The small molecule below binds the protein below.
Small molecule (SMILES): CC(=O)N[C@@H]1[C@@H](O)[C@H](O)[C@@H](CO)O[C@H]1O

Binding-site contacts:
Ligand atom C5 contacts residue ASN604 of chain 1.B at 3.6 Å.
Ligand atom C2 contacts residue ASN604 of chain 1.B at 2.5 Å.
Ligand atom C1 contacts residue ASN604 of chain 1.B at 1.4 Å.
Ligand atom O7 contacts residue ASN604 of chain 1.B at 3.7 Å.
Ligand atom C7 contacts residue ASN604 of chain 1.B at 3.6 Å.
Ligand atom C5 contacts residue ARG634 of chain 1.B at 4.3 Å.
Ligand atom C3 contacts residue ASN604 of chain 1.B at 3.8 Å.
Ligand atom O5 contacts residue ASN604 of chain 1.B at 2.3 Å (h-bond).
Ligand atom N2 contacts residue ASN604 of chain 1.B at 3.0 Å (h-bond).
Ligand atom C4 contacts residue ASN604 of chain 1.B at 4.2 Å.

Sequence of chain 1.B:
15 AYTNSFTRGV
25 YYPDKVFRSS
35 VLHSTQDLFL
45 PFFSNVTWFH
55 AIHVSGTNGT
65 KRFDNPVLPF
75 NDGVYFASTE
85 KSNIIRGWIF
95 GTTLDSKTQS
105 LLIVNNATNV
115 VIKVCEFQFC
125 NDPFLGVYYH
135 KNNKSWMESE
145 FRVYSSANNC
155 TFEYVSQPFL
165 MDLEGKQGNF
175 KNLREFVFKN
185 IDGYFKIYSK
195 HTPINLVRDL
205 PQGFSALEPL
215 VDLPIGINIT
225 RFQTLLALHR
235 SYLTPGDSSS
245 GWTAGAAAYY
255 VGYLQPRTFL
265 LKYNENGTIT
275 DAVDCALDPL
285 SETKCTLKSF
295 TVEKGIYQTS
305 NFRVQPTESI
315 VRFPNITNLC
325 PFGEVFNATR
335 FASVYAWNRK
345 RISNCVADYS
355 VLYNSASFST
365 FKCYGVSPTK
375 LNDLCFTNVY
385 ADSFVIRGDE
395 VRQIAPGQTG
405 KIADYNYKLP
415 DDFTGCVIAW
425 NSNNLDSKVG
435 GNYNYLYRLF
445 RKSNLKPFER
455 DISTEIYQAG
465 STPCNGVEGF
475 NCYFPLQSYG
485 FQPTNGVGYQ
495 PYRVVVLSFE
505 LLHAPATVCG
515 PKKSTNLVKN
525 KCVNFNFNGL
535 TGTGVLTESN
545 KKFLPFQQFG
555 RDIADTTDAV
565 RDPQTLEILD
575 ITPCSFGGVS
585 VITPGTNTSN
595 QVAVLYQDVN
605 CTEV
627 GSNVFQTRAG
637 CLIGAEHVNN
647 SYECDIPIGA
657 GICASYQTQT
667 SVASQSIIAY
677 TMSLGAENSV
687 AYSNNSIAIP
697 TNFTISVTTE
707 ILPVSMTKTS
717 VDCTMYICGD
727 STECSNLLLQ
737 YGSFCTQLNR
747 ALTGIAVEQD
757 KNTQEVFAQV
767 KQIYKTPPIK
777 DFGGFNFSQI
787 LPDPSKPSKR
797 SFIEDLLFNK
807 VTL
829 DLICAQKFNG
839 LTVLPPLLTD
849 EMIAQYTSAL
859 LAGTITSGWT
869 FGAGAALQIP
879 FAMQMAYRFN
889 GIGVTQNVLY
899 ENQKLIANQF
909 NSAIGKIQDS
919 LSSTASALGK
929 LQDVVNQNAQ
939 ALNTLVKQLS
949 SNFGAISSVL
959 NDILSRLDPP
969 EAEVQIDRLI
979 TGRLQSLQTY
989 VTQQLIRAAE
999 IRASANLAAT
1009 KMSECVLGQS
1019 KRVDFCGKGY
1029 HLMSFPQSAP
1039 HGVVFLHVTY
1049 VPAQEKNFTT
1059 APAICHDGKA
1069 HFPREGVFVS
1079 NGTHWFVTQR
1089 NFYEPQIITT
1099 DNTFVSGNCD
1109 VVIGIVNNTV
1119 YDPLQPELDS